A small-molecule ligand and the protein it binds are described below.
Small molecule (SMILES): CC(=O)N[C@H]1[C@H](O[C@H]2[C@H](O)[C@@H](NC(C)=O)CO[C@@H]2CO)O[C@H](CO)[C@@H](O)[C@@H]1O

Sequence of chain 1.D:
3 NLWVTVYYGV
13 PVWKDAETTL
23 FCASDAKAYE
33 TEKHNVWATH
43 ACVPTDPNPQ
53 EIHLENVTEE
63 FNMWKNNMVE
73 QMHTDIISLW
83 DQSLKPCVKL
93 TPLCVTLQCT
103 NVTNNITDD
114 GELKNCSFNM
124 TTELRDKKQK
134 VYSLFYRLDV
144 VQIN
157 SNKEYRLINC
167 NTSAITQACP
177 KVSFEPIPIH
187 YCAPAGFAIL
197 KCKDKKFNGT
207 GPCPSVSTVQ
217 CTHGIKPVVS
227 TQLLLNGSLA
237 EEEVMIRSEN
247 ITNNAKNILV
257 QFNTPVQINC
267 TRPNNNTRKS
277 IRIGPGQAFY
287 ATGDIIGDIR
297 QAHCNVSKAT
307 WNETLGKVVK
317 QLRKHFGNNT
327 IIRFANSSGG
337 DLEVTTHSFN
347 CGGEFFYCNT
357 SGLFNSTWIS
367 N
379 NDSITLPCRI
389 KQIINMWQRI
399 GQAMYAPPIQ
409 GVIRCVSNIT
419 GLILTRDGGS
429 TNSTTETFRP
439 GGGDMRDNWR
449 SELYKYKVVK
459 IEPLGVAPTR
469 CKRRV

Binding-site contacts:
Ligand atom C7 contacts residue GLY409 of chain 1.D at 4.0 Å.
Ligand atom N2 contacts residue GLY409 of chain 1.D at 4.2 Å.
Ligand atom O6 contacts residue ASN271 of chain 1.D at 4.3 Å.
Ligand atom C1 contacts residue ASN271 of chain 1.D at 1.4 Å.
Ligand atom O5 contacts residue ILE292 of chain 1.D at 3.4 Å.
Ligand atom C3 contacts residue ASN271 of chain 1.D at 3.8 Å.
Ligand atom C5 contacts residue ASN271 of chain 1.D at 3.6 Å.
Ligand atom C6 contacts residue ILE292 of chain 1.D at 3.8 Å (hydrophobic).
Ligand atom O6 contacts residue ILE292 of chain 1.D at 3.9 Å.
Ligand atom N2 contacts residue ASN271 of chain 1.D at 2.9 Å (h-bond).
Ligand atom C8 contacts residue GLN408 of chain 1.D at 3.8 Å.
Ligand atom C8 contacts residue ASN271 of chain 1.D at 4.1 Å.
Ligand atom C5 contacts residue ILE292 of chain 1.D at 3.8 Å (hydrophobic).
Ligand atom C8 contacts residue GLY409 of chain 1.D at 3.6 Å.
Ligand atom C1 contacts residue ILE292 of chain 1.D at 3.8 Å (hydrophobic).
Ligand atom C7 contacts residue ASN271 of chain 1.D at 3.8 Å.
Ligand atom C2 contacts residue ASN271 of chain 1.D at 2.5 Å.
Ligand atom O5 contacts residue ASN271 of chain 1.D at 2.3 Å (h-bond).
Ligand atom C4 contacts residue ASN271 of chain 1.D at 4.2 Å.
Ligand atom O7 contacts residue ILE292 of chain 1.D at 4.2 Å.